Binding-site contacts:
Ligand atom C2 contacts residue ASP316 of chain 1.A at 3.6 Å.
Ligand atom O5 contacts residue LYS318 of chain 1.A at 4.1 Å.
Ligand atom C1 contacts residue ASP316 of chain 1.A at 3.3 Å.
Ligand atom C4 contacts residue ASN327 of chain 1.A at 4.3 Å.
Ligand atom C5 contacts residue ASN327 of chain 1.A at 3.7 Å.
Ligand atom C1 contacts residue ASN327 of chain 1.A at 1.5 Å.
Ligand atom C8 contacts residue LYS85 of chain 1.A at 4.5 Å.
Ligand atom C5 contacts residue LYS318 of chain 1.A at 4.3 Å.
Ligand atom C7 contacts residue ASN327 of chain 1.A at 3.8 Å.
Ligand atom C6 contacts residue ASN327 of chain 1.A at 4.0 Å.
Ligand atom C6 contacts residue ALA317 of chain 1.A at 3.9 Å (hydrophobic).
Ligand atom C3 contacts residue ASN327 of chain 1.A at 3.8 Å.
Ligand atom O7 contacts residue ASP316 of chain 1.A at 3.5 Å (salt-bridge).
Ligand atom C5 contacts residue ASP316 of chain 1.A at 3.5 Å.
Ligand atom C2 contacts residue ASN327 of chain 1.A at 2.5 Å.
Ligand atom N2 contacts residue ASN327 of chain 1.A at 2.9 Å (h-bond).
Ligand atom O3 contacts residue ASP316 of chain 1.A at 4.3 Å.
Ligand atom O5 contacts residue ASP316 of chain 1.A at 3.8 Å.
Ligand atom C3 contacts residue ASP316 of chain 1.A at 3.2 Å.
Ligand atom O6 contacts residue LYS318 of chain 1.A at 3.8 Å.
Ligand atom C4 contacts residue ASP316 of chain 1.A at 3.8 Å.
Ligand atom C1 contacts residue ALA317 of chain 1.A at 3.9 Å (hydrophobic).
Ligand atom C7 contacts residue ASP316 of chain 1.A at 4.1 Å.
Ligand atom O4 contacts residue ALA317 of chain 1.A at 4.4 Å.
Ligand atom O5 contacts residue ALA317 of chain 1.A at 3.7 Å.
Ligand atom O4 contacts residue ASP316 of chain 1.A at 3.1 Å.
Ligand atom O6 contacts residue ALA317 of chain 1.A at 4.5 Å.
Ligand atom O5 contacts residue ASN327 of chain 1.A at 2.4 Å (h-bond).
Ligand atom O7 contacts residue ASN327 of chain 1.A at 4.2 Å.
Ligand atom O6 contacts residue ASN327 of chain 1.A at 3.3 Å (h-bond).
Ligand atom O7 contacts residue GLY86 of chain 1.A at 4.3 Å.
Ligand atom C6 contacts residue LYS318 of chain 1.A at 4.1 Å.
Ligand atom N2 contacts residue ASP316 of chain 1.A at 3.7 Å.
Ligand atom C5 contacts residue ALA317 of chain 1.A at 3.6 Å (hydrophobic).

Sequence of chain 1.A:
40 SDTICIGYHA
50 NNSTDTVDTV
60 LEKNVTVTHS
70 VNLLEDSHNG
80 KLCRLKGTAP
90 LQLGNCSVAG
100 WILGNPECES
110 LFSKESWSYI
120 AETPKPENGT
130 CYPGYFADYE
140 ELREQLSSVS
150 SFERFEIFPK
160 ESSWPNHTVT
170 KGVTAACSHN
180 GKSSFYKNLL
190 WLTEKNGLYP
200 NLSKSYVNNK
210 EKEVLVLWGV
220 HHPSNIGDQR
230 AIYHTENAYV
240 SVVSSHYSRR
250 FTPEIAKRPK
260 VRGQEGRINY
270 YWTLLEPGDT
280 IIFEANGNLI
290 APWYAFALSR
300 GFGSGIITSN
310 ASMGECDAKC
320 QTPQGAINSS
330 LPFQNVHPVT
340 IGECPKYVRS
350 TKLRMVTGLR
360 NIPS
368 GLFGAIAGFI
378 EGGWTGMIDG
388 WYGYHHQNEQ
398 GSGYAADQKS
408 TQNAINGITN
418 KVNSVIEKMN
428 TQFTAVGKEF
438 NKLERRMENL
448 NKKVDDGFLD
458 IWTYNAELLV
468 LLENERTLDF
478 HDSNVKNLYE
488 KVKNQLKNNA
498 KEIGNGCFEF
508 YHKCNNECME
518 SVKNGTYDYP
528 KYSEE

The small molecule below binds the protein below.
Small molecule (SMILES): CC(=O)N[C@H]1[C@H](O[C@H]2[C@H](O)[C@@H](NC(C)=O)CO[C@@H]2CO)O[C@H](CO)[C@@H](O)[C@@H]1O